This protein binds this small molecule.
Small molecule (SMILES): CC(=O)N[C@@H]1[C@@H](O)[C@H](O)[C@@H](CO)O[C@H]1O

Sequence of chain 39.H:
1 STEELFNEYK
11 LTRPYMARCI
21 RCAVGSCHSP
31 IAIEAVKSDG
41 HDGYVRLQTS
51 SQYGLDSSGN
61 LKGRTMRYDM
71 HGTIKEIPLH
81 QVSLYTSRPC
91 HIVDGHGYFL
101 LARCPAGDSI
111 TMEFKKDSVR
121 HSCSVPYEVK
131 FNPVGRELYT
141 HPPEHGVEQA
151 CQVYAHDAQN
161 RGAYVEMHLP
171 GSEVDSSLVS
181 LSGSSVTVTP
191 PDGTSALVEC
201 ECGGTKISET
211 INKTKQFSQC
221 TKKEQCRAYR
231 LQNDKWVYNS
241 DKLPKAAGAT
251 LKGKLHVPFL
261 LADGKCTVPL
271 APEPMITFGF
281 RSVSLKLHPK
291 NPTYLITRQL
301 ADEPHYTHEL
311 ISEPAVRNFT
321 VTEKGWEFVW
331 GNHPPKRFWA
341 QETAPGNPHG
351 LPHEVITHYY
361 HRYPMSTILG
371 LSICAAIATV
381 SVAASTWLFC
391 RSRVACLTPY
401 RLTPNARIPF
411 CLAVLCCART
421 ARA

Binding-site contacts:
Ligand atom C4 contacts residue ASN212 of chain 39.H at 4.2 Å.
Ligand atom N2 contacts residue ILE211 of chain 39.H at 4.5 Å.
Ligand atom C3 contacts residue ASN212 of chain 39.H at 3.8 Å.
Ligand atom C2 contacts residue ASN212 of chain 39.H at 2.5 Å.
Ligand atom C7 contacts residue ASN212 of chain 39.H at 4.0 Å.
Ligand atom C1 contacts residue ILE211 of chain 39.H at 4.3 Å (hydrophobic).
Ligand atom C1 contacts residue ASN212 of chain 39.H at 1.4 Å.
Ligand atom C5 contacts residue ASN212 of chain 39.H at 3.7 Å.
Ligand atom O5 contacts residue ASN212 of chain 39.H at 2.4 Å (h-bond).
Ligand atom O6 contacts residue ASN212 of chain 39.H at 4.3 Å.
Ligand atom N2 contacts residue ASN212 of chain 39.H at 2.9 Å (h-bond).